Binding-site contacts:
Ligand atom C4' contacts residue VAL18 of chain 1.A at 3.2 Å (hydrophobic).
Ligand atom O2A contacts residue SER43 of chain 1.A at 3.4 Å.
Ligand atom O1A contacts residue GLY41 of chain 1.A at 3.2 Å.
Ligand atom C8 contacts residue PHE13 of chain 1.A at 3.8 Å (hydrophobic).
Ligand atom C2 contacts residue ARG47 of chain 1.A at 3.4 Å.
Ligand atom O3G contacts residue MG1 of chain 1.C at 2.1 Å.
Ligand atom N7 contacts residue PHE13 of chain 1.A at 3.6 Å.
Ligand atom C2 contacts residue TYR135 of chain 1.B at 3.5 Å (hydrophobic).
Ligand atom C6 contacts residue PHE13 of chain 1.A at 3.2 Å (hydrophobic).
Ligand atom O1A contacts residue THR44 of chain 1.A at 2.9 Å (h-bond).
Ligand atom O2G contacts residue SER38 of chain 1.A at 3.4 Å.
Ligand atom O1A contacts residue LYS42 of chain 1.A at 3.5 Å (salt-bridge).
Ligand atom O2B contacts residue SER43 of chain 1.A at 3.0 Å (h-bond).
Ligand atom O1B contacts residue SER40 of chain 1.A at 3.5 Å (h-bond).
Ligand atom PG contacts residue MG1 of chain 1.C at 3.6 Å.
Ligand atom O3A contacts residue GLY41 of chain 1.A at 3.4 Å (h-bond).
Ligand atom O1A contacts residue SER43 of chain 1.A at 3.2 Å (h-bond).
Ligand atom N3B contacts residue GLY39 of chain 1.A at 3.0 Å (h-bond).
Ligand atom O1G contacts residue SER38 of chain 1.A at 2.8 Å (h-bond).
Ligand atom C5 contacts residue PHE13 of chain 1.A at 3.5 Å (hydrophobic).
Ligand atom N6 contacts residue PHE13 of chain 1.A at 3.4 Å.
Ligand atom O2B contacts residue MG1 of chain 1.C at 2.4 Å.
Ligand atom C2 contacts residue PHE13 of chain 1.A at 3.3 Å (hydrophobic).
Ligand atom O1B contacts residue GLY39 of chain 1.A at 3.4 Å (h-bond).
Ligand atom PB contacts residue GLY39 of chain 1.A at 3.5 Å.
Ligand atom N1 contacts residue PHE13 of chain 1.A at 3.2 Å.
Ligand atom O5' contacts residue THR44 of chain 1.A at 3.7 Å.
Ligand atom O1B contacts residue LYS42 of chain 1.A at 2.7 Å (salt-bridge).
Ligand atom O4' contacts residue VAL18 of chain 1.A at 2.9 Å.
Ligand atom C5' contacts residue GLY39 of chain 1.A at 3.7 Å.
Ligand atom PB contacts residue MG1 of chain 1.C at 3.7 Å.
Ligand atom C4 contacts residue PHE13 of chain 1.A at 3.4 Å (hydrophobic).
Ligand atom C5' contacts residue VAL18 of chain 1.A at 3.4 Å (hydrophobic).
Ligand atom O2G contacts residue LYS42 of chain 1.A at 2.7 Å (salt-bridge).
Ligand atom N3 contacts residue PHE13 of chain 1.A at 3.3 Å.
Ligand atom C1' contacts residue VAL18 of chain 1.A at 3.7 Å (hydrophobic).
Ligand atom O3A contacts residue GLY39 of chain 1.A at 3.4 Å.
Ligand atom O1B contacts residue GLY41 of chain 1.A at 3.7 Å.
Ligand atom N1 contacts residue TYR135 of chain 1.B at 3.3 Å.
Ligand atom N9 contacts residue PHE13 of chain 1.A at 3.7 Å.

Sequence of chain 1.A:
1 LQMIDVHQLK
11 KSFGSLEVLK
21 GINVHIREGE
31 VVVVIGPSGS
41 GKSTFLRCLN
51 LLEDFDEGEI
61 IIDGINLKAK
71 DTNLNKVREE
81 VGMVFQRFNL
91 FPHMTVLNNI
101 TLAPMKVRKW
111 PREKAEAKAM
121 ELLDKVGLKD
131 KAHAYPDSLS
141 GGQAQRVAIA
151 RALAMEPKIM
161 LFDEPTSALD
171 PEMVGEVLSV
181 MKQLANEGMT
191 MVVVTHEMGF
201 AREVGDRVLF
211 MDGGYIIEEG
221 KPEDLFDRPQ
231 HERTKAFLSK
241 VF

Sequence of chain 1.B:
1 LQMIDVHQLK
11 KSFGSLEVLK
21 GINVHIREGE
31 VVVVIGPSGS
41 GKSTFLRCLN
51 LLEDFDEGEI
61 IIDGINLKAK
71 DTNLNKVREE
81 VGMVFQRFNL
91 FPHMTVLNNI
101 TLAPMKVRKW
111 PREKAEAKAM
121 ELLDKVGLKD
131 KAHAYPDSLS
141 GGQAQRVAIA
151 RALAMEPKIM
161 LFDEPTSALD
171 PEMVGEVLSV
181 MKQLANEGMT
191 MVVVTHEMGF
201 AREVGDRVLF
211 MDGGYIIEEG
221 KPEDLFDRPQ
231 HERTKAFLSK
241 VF

A small-molecule ligand and the protein it binds are described below.
Small molecule (SMILES): Nc1ncnc2c1ncn2[C@@H]1O[C@H](CO[P](=O)(O)O[P](=O)(O)NP(=O)(O)O)[C@@H](O)[C@H]1O